Binding-site contacts:
Ligand atom CG contacts residue TYR113 of chain 2.A at 3.7 Å (hydrophobic).
Ligand atom CB contacts residue TYR113 of chain 2.A at 3.5 Å (hydrophobic).
Ligand atom SD contacts residue ILE57 of chain 4.A at 4.4 Å.
Ligand atom N contacts residue TYR58 of chain 4.A at 3.6 Å.
Ligand atom N contacts residue SER339 of chain 2.A at 4.5 Å.
Ligand atom O2 contacts residue ARG374 of chain 2.A at 3.2 Å (salt-bridge).
Ligand atom CE contacts residue TYR113 of chain 2.A at 3.9 Å (hydrophobic).
Ligand atom O2 contacts residue SER339 of chain 2.A at 3.4 Å.
Ligand atom SD contacts residue LEU61 of chain 4.A at 3.7 Å.
Ligand atom O1 contacts residue ARG374 of chain 2.A at 2.8 Å (salt-bridge).
Ligand atom CA contacts residue TYR58 of chain 4.A at 4.2 Å (hydrophobic).
Ligand atom O1 contacts residue VAL338 of chain 2.A at 3.3 Å.
Ligand atom SD contacts residue TYR58 of chain 4.A at 3.9 Å.
Ligand atom CB contacts residue VAL338 of chain 2.A at 3.7 Å (hydrophobic).
Ligand atom CE contacts residue CYS115 of chain 2.A at 3.6 Å (hydrophobic).
Ligand atom CA contacts residue TYR113 of chain 2.A at 3.6 Å (hydrophobic).
Ligand atom CA contacts residue VAL338 of chain 2.A at 4.0 Å (hydrophobic).
Ligand atom O1 contacts residue SER339 of chain 2.A at 2.7 Å (h-bond).
Ligand atom CA contacts residue SER339 of chain 2.A at 3.5 Å.
Ligand atom O2 contacts residue LEU340 of chain 2.A at 3.2 Å.
Ligand atom CG contacts residue VAL338 of chain 2.A at 3.7 Å (hydrophobic).
Ligand atom N contacts residue LLP210 of chain 2.A at 3.3 Å.
Ligand atom P contacts residue VAL338 of chain 2.A at 4.3 Å.
Ligand atom N contacts residue TYR113 of chain 2.A at 2.6 Å (h-bond).
Ligand atom O2 contacts residue LLP210 of chain 2.A at 3.5 Å (h-bond).
Ligand atom O2 contacts residue TYR113 of chain 2.A at 4.2 Å.
Ligand atom CG contacts residue TYR58 of chain 4.A at 3.4 Å (hydrophobic).
Ligand atom P contacts residue SER339 of chain 2.A at 3.4 Å.
Ligand atom P contacts residue ARG374 of chain 2.A at 3.5 Å.
Ligand atom SD contacts residue VAL338 of chain 2.A at 4.3 Å.
Ligand atom O1 contacts residue GLN348 of chain 2.A at 3.1 Å (h-bond).
Ligand atom P contacts residue GLN348 of chain 2.A at 4.5 Å.
Ligand atom CB contacts residue SER339 of chain 2.A at 4.5 Å.
Ligand atom P contacts residue TYR113 of chain 2.A at 4.1 Å.
Ligand atom CE contacts residue LEU61 of chain 4.A at 4.5 Å (hydrophobic).

Sequence of chain 2.A:
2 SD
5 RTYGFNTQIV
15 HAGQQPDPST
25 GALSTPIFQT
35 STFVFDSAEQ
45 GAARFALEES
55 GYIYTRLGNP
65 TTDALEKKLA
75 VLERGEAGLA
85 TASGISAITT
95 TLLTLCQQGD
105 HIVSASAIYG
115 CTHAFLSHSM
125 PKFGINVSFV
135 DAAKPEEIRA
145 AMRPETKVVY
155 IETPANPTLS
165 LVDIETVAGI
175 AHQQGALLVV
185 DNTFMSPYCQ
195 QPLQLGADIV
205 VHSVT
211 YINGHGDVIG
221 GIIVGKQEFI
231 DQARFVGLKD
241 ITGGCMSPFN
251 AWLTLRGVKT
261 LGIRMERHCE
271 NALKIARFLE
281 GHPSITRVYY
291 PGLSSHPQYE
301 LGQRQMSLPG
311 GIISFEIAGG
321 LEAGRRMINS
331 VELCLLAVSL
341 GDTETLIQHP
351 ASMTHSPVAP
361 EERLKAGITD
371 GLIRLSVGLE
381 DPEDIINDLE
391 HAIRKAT

Sequence of chain 4.A:
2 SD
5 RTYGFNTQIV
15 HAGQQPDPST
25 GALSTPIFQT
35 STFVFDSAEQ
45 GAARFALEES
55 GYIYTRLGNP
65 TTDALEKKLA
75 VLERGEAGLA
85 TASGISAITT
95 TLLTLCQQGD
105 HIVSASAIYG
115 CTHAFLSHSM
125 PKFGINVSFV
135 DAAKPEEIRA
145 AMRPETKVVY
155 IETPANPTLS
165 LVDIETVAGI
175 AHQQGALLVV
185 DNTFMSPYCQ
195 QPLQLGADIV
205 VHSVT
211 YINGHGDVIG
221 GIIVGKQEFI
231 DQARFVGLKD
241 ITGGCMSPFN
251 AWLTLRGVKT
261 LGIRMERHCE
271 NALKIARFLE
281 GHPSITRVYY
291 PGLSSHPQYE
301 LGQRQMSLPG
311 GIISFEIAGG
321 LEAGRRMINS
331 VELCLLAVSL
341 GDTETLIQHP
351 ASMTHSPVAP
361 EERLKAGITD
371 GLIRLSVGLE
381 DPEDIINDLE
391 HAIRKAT

This protein binds this small molecule.
Small molecule (SMILES): CSCC[C@H](N)[PH](=O)O